Binding-site contacts:
Ligand atom C8 contacts residue ASN55 of chain 8.A at 4.2 Å.
Ligand atom C1 contacts residue ARG12 of chain 8.A at 3.7 Å.
Ligand atom O5 contacts residue ARG12 of chain 8.A at 4.2 Å.
Ligand atom C5 contacts residue ARG12 of chain 8.A at 4.4 Å.
Ligand atom C5 contacts residue ASN55 of chain 8.A at 3.9 Å.
Ligand atom O7 contacts residue ASN55 of chain 8.A at 4.4 Å.
Ligand atom C7 contacts residue ASN55 of chain 8.A at 3.6 Å.
Ligand atom C4 contacts residue ASN55 of chain 8.A at 4.4 Å.
Ligand atom N2 contacts residue ASN55 of chain 8.A at 2.9 Å (h-bond).
Ligand atom C3 contacts residue ASN55 of chain 8.A at 3.8 Å.
Ligand atom O5 contacts residue ASN55 of chain 8.A at 2.5 Å (h-bond).
Ligand atom C1 contacts residue ASN55 of chain 8.A at 1.5 Å.
Ligand atom C3 contacts residue ARG12 of chain 8.A at 4.4 Å.
Ligand atom C2 contacts residue ASN55 of chain 8.A at 2.5 Å.

Sequence of chain 8.A:
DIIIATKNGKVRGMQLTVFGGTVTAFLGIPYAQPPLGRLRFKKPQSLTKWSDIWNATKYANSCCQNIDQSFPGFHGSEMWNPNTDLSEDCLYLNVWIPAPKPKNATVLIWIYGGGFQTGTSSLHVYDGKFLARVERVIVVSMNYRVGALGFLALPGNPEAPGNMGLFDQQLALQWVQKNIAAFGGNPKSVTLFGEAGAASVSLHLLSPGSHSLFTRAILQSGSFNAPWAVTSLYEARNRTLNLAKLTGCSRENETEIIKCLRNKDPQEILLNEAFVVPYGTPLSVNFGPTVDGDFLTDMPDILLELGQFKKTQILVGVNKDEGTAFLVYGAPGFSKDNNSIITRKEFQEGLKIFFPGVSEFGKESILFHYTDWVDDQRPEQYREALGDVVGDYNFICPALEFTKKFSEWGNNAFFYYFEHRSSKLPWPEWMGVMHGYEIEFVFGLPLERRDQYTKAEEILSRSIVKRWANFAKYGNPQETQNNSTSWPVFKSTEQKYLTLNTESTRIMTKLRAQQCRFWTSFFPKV

A protein and the small-molecule ligand that binds it are described below.
Small molecule (SMILES): CC(=O)N[C@@H]1[C@@H](O)[C@H](O)[C@@H](CO)O[C@H]1O